Binding-site contacts:
Ligand atom OD contacts residue ALA288 of chain 5.A at 3.0 Å (h-bond).
Ligand atom O contacts residue LYS293 of chain 5.A at 2.5 Å (salt-bridge).
Ligand atom NH1 contacts residue ALA288 of chain 5.A at 3.5 Å (h-bond).
Ligand atom CB contacts residue GLU283 of chain 5.A at 3.0 Å.
Ligand atom CZ contacts residue SER233 of chain 5.A at 3.3 Å.
Ligand atom CB contacts residue ASP287 of chain 5.A at 3.6 Å.
Ligand atom NH2 contacts residue GLY291 of chain 5.A at 2.6 Å (h-bond).
Ligand atom OD contacts residue ASP287 of chain 5.A at 2.9 Å (salt-bridge).
Ligand atom N contacts residue GLU283 of chain 5.A at 2.8 Å (salt-bridge).
Ligand atom CA contacts residue GLU283 of chain 5.A at 3.4 Å.
Ligand atom CZ contacts residue ALA288 of chain 5.A at 3.4 Å (hydrophobic).
Ligand atom N contacts residue TRP25 of chain 5.A at 3.3 Å.
Ligand atom NH2 contacts residue LYS293 of chain 5.A at 3.0 Å (salt-bridge).
Ligand atom O contacts residue TRP25 of chain 5.A at 3.5 Å.
Ligand atom OXT contacts residue LYS211 of chain 5.A at 2.3 Å (salt-bridge).
Ligand atom NH2 contacts residue GLU283 of chain 5.A at 3.1 Å (salt-bridge).
Ligand atom CG contacts residue ASP287 of chain 5.A at 3.3 Å.
Ligand atom O contacts residue HIS270 of chain 5.A at 3.5 Å.
Ligand atom C contacts residue LYS293 of chain 5.A at 3.7 Å.
Ligand atom CZ contacts residue LYS293 of chain 5.A at 3.7 Å.
Ligand atom C contacts residue HIS270 of chain 5.A at 3.8 Å.
Ligand atom N contacts residue LEU284 of chain 5.A at 2.8 Å (h-bond).
Ligand atom NH2 contacts residue SER233 of chain 5.A at 2.8 Å (h-bond).
Ligand atom NH2 contacts residue THR292 of chain 5.A at 3.4 Å.
Ligand atom NE contacts residue GLU283 of chain 5.A at 2.6 Å (salt-bridge).
Ligand atom N contacts residue THR286 of chain 5.A at 3.0 Å (h-bond).
Ligand atom C contacts residue TRP25 of chain 5.A at 3.4 Å (hydrophobic).
Ligand atom OD contacts residue GLY289 of chain 5.A at 3.7 Å.
Ligand atom CZ contacts residue GLY291 of chain 5.A at 3.7 Å.
Ligand atom CZ contacts residue GLU283 of chain 5.A at 3.3 Å.
Ligand atom NE contacts residue ALA288 of chain 5.A at 3.2 Å (h-bond).
Ligand atom CB contacts residue THR286 of chain 5.A at 3.3 Å.
Ligand atom OXT contacts residue GLU283 of chain 5.A at 3.6 Å (salt-bridge).
Ligand atom OXT contacts residue HIS270 of chain 5.A at 3.6 Å.
Ligand atom NH1 contacts residue SER233 of chain 5.A at 3.0 Å (h-bond).
Ligand atom NE contacts residue GLY289 of chain 5.A at 3.7 Å.
Ligand atom C contacts residue LYS211 of chain 5.A at 3.0 Å.
Ligand atom CA contacts residue THR286 of chain 5.A at 3.5 Å.
Ligand atom CA contacts residue TRP25 of chain 5.A at 3.5 Å (hydrophobic).
Ligand atom O contacts residue LYS211 of chain 5.A at 2.9 Å (salt-bridge).

A small-molecule ligand and the protein it binds are described below.
Small molecule (SMILES): [H]/N=C(\N)NOCC[C@H](N)C(=O)O

Sequence of chain 5.A:
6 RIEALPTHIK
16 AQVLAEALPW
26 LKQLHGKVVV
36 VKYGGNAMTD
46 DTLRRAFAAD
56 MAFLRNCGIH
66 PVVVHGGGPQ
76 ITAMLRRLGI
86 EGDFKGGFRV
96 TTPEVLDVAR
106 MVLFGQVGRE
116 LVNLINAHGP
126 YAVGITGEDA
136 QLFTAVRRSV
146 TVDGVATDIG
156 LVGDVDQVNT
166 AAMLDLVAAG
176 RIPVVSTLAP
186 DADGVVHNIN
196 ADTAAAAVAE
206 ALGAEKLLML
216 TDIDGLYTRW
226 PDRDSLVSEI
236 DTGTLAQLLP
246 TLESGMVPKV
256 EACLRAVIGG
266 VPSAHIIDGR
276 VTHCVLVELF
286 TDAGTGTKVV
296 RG